Binding-site contacts:
Ligand atom C2 contacts residue LEU464 of chain 2.A at 4.2 Å (hydrophobic).
Ligand atom O2' contacts residue TRP338 of chain 2.A at 3.5 Å (h-bond).
Ligand atom C6 contacts residue LEU393 of chain 2.A at 3.3 Å (hydrophobic).
Ligand atom C1 contacts residue LEU393 of chain 2.A at 3.4 Å (hydrophobic).
Ligand atom O2' contacts residue THR392 of chain 2.A at 3.3 Å (h-bond).
Ligand atom C3 contacts residue GLU391 of chain 2.A at 3.4 Å.
Ligand atom C4 contacts residue THR463 of chain 2.A at 3.7 Å.
Ligand atom N4 contacts residue GLU391 of chain 2.A at 4.1 Å.
Ligand atom C1' contacts residue LEU393 of chain 2.A at 3.6 Å (hydrophobic).
Ligand atom C1 contacts residue LEU464 of chain 2.A at 4.0 Å (hydrophobic).
Ligand atom C5 contacts residue LEU393 of chain 2.A at 3.8 Å (hydrophobic).
Ligand atom C6 contacts residue ALA467 of chain 2.A at 4.3 Å (hydrophobic).
Ligand atom C2 contacts residue LEU393 of chain 2.A at 4.1 Å (hydrophobic).
Ligand atom C5 contacts residue MET462 of chain 2.A at 4.1 Å (hydrophobic).
Ligand atom C1 contacts residue THR392 of chain 2.A at 4.0 Å.
Ligand atom C3 contacts residue THR392 of chain 2.A at 3.6 Å.
Ligand atom C3 contacts residue LEU464 of chain 2.A at 4.0 Å (hydrophobic).
Ligand atom C6 contacts residue THR463 of chain 2.A at 3.7 Å.
Ligand atom N4 contacts residue MET462 of chain 2.A at 3.7 Å.
Ligand atom C6 contacts residue LEU464 of chain 2.A at 3.8 Å (hydrophobic).
Ligand atom C4 contacts residue LEU393 of chain 2.A at 4.4 Å (hydrophobic).
Ligand atom C1' contacts residue THR392 of chain 2.A at 3.9 Å.
Ligand atom C6 contacts residue PHE454 of chain 2.A at 4.0 Å (hydrophobic).
Ligand atom O1' contacts residue PAB1 of chain 2.H at 2.7 Å (h-bond).
Ligand atom O1' contacts residue LEU393 of chain 2.A at 3.4 Å.
Ligand atom C1' contacts residue LEU464 of chain 2.A at 4.0 Å (hydrophobic).
Ligand atom C5 contacts residue PHE454 of chain 2.A at 3.8 Å (hydrophobic).
Ligand atom O2' contacts residue LEU464 of chain 2.A at 3.9 Å.
Ligand atom N4 contacts residue THR463 of chain 2.A at 3.5 Å.
Ligand atom C5 contacts residue LEU464 of chain 2.A at 3.4 Å (hydrophobic).
Ligand atom O2' contacts residue LEU393 of chain 2.A at 4.1 Å.
Ligand atom C2 contacts residue THR392 of chain 2.A at 3.4 Å.
Ligand atom C5 contacts residue THR463 of chain 2.A at 3.2 Å.
Ligand atom N4 contacts residue LEU464 of chain 2.A at 3.8 Å.
Ligand atom C2 contacts residue GLU391 of chain 2.A at 3.9 Å.
Ligand atom C1' contacts residue PAB1 of chain 2.H at 3.3 Å.
Ligand atom O2' contacts residue PAB1 of chain 2.H at 2.8 Å (h-bond).
Ligand atom O1' contacts residue ALA467 of chain 2.A at 3.7 Å.
Ligand atom C4 contacts residue LEU464 of chain 2.A at 3.5 Å (hydrophobic).
Ligand atom C4 contacts residue GLU391 of chain 2.A at 4.2 Å.

A small-molecule ligand and the protein it binds are described below.
Small molecule (SMILES): Nc1ccc(C(=O)O)cc1

Sequence of chain 2.A:
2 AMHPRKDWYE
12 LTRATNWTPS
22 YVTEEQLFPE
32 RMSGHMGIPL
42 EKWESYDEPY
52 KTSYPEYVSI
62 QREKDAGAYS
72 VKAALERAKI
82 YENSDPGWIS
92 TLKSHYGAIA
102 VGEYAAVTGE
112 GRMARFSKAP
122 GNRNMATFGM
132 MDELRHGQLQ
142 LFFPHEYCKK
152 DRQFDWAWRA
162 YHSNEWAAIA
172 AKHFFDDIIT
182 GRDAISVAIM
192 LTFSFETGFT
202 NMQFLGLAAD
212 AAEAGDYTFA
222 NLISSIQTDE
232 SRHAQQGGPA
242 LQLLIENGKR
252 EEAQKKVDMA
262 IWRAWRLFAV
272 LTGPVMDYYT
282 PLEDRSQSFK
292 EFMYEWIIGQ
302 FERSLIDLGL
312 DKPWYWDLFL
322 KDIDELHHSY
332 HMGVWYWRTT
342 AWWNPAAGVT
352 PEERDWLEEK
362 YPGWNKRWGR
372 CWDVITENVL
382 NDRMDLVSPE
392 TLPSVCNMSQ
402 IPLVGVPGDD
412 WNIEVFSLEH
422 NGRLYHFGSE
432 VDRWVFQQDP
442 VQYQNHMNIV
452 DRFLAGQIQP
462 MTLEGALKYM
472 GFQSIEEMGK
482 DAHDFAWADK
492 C